Sequence of chain 1.HB:
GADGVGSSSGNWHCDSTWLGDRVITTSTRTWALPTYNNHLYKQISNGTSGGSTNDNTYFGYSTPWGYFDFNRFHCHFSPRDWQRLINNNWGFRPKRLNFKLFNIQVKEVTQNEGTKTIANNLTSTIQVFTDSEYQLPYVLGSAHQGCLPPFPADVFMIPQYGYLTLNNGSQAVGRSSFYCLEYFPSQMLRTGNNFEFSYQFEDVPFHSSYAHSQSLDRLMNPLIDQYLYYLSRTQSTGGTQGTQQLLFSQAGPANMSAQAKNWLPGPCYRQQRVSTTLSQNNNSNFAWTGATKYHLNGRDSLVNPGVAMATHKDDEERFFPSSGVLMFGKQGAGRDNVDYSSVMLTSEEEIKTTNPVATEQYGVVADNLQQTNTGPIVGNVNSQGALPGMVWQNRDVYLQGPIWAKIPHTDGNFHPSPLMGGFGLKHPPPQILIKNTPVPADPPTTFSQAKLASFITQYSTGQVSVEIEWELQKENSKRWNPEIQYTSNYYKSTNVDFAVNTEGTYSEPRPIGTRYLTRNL

Binding-site contacts:
Ligand atom C2' contacts residue DA1 of chain 1.XF at 3.7 Å.
Ligand atom C3' contacts residue DA1 of chain 1.XF at 2.6 Å.
Ligand atom C2' contacts residue PRO205 of chain 1.HB at 4.5 Å (hydrophobic).
Ligand atom O5' contacts residue DA1 of chain 1.XF at 3.9 Å.
Ligand atom O3' contacts residue DA1 of chain 1.XF at 1.6 Å.
Ligand atom O3' contacts residue PRO205 of chain 1.HB at 4.1 Å.
Ligand atom C4' contacts residue DA1 of chain 1.XF at 3.7 Å.
Ligand atom C5' contacts residue DA1 of chain 1.XF at 3.6 Å.

A protein and the small-molecule ligand that binds it are described below.
Small molecule (SMILES): Nc1ccn([C@H]2C[C@H](O)[C@@H](COP(=O)(O)O)O2)c(=O)n1